The protein below binds the small molecule below.
Small molecule (SMILES): NCCCC[C@H](NC(=O)[C@H](CC(=O)O)NC(=O)[C@H](CCC(=O)O)NC(=O)[C@@H](N)CC(=O)O)C(=O)N[C@@H](CC(=O)O)C(=O)N[C@@H](CCC(=O)O)C(=O)N[C@H](C=O)CC(=O)O

Sequence of chain 1.D:
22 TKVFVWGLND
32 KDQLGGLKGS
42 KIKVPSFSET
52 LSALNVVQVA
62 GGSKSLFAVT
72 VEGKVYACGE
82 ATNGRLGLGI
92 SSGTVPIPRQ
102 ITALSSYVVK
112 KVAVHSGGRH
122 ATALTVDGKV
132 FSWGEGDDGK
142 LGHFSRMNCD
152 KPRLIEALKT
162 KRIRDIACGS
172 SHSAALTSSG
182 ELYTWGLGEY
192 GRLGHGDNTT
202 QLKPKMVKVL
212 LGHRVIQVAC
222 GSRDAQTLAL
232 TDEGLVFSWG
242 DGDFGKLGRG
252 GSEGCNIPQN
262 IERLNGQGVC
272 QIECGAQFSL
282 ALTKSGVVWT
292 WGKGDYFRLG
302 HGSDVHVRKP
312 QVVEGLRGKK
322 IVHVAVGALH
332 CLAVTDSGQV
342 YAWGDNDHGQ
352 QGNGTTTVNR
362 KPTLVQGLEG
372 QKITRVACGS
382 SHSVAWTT

Binding-site contacts:
Ligand atom O contacts residue ASP31 of chain 1.D at 3.4 Å (salt-bridge).
Ligand atom NZ contacts residue ASP348 of chain 1.D at 3.2 Å (salt-bridge).
Ligand atom CG contacts residue LYS42 of chain 1.D at 3.8 Å.
Ligand atom C contacts residue HIS349 of chain 1.D at 3.4 Å.
Ligand atom OD2 contacts residue ARG299 of chain 1.D at 3.0 Å (salt-bridge).
Ligand atom CD contacts residue LEU330 of chain 1.D at 3.5 Å (hydrophobic).
Ligand atom OD2 contacts residue LEU330 of chain 1.D at 3.2 Å.
Ligand atom CB contacts residue SER382 of chain 1.D at 3.0 Å.
Ligand atom OD1 contacts residue ASP31 of chain 1.D at 3.3 Å.
Ligand atom OD2 contacts residue LYS65 of chain 1.D at 3.8 Å.
Ligand atom OD1 contacts residue ARG224 of chain 1.D at 3.6 Å.
Ligand atom CE contacts residue ASP348 of chain 1.D at 3.0 Å.
Ligand atom CA contacts residue LYS294 of chain 1.D at 3.4 Å.
Ligand atom CB contacts residue LYS42 of chain 1.D at 3.4 Å.
Ligand atom O contacts residue ASP31 of chain 1.D at 3.2 Å (salt-bridge).
Ligand atom CG contacts residue SER382 of chain 1.D at 3.4 Å.
Ligand atom CA contacts residue ASP31 of chain 1.D at 3.9 Å.
Ligand atom CB contacts residue HIS349 of chain 1.D at 3.8 Å.
Ligand atom N contacts residue TYR297 of chain 1.D at 3.6 Å.
Ligand atom N contacts residue LYS294 of chain 1.D at 3.8 Å.
Ligand atom CG contacts residue ARG299 of chain 1.D at 3.5 Å.
Ligand atom NZ contacts residue TYR297 of chain 1.D at 3.9 Å.
Ligand atom N contacts residue HIS349 of chain 1.D at 3.8 Å.
Ligand atom CB contacts residue LYS294 of chain 1.D at 3.5 Å.
Ligand atom O contacts residue LYS65 of chain 1.D at 3.5 Å (salt-bridge).
Ligand atom CB contacts residue ARG224 of chain 1.D at 3.5 Å.
Ligand atom OD2 contacts residue LYS42 of chain 1.D at 3.5 Å (salt-bridge).
Ligand atom O contacts residue HIS349 of chain 1.D at 3.0 Å (h-bond).
Ligand atom CE contacts residue ASP346 of chain 1.D at 3.5 Å.
Ligand atom CA contacts residue HIS349 of chain 1.D at 3.7 Å.
Ligand atom OD2 contacts residue SER382 of chain 1.D at 3.0 Å (h-bond).
Ligand atom OD2 contacts residue ALA277 of chain 1.D at 3.1 Å.
Ligand atom OD2 contacts residue SER381 of chain 1.D at 2.5 Å (h-bond).
Ligand atom CB contacts residue TYR297 of chain 1.D at 3.3 Å (hydrophobic).
Ligand atom OD1 contacts residue LYS294 of chain 1.D at 3.6 Å.
Ligand atom CG contacts residue LYS294 of chain 1.D at 3.8 Å.
Ligand atom CB contacts residue ARG299 of chain 1.D at 3.4 Å.
Ligand atom CG contacts residue SER381 of chain 1.D at 3.6 Å.
Ligand atom OD2 contacts residue SER41 of chain 1.D at 3.3 Å (h-bond).
Ligand atom O contacts residue ARG224 of chain 1.D at 3.5 Å (salt-bridge).